Sequence of chain 56.H:
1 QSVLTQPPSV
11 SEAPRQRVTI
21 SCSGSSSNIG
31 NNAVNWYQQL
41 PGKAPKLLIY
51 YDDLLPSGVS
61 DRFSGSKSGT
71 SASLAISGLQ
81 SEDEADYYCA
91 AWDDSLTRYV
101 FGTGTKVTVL

This protein binds this small molecule.
Small molecule (SMILES): CC(=O)N[C@H]1[C@H](O[C@H]2[C@H](O)[C@@H](NC(C)=O)CO[C@@H]2CO)O[C@H](CO)[C@@H](O)[C@@H]1O

Sequence of chain 56.C:
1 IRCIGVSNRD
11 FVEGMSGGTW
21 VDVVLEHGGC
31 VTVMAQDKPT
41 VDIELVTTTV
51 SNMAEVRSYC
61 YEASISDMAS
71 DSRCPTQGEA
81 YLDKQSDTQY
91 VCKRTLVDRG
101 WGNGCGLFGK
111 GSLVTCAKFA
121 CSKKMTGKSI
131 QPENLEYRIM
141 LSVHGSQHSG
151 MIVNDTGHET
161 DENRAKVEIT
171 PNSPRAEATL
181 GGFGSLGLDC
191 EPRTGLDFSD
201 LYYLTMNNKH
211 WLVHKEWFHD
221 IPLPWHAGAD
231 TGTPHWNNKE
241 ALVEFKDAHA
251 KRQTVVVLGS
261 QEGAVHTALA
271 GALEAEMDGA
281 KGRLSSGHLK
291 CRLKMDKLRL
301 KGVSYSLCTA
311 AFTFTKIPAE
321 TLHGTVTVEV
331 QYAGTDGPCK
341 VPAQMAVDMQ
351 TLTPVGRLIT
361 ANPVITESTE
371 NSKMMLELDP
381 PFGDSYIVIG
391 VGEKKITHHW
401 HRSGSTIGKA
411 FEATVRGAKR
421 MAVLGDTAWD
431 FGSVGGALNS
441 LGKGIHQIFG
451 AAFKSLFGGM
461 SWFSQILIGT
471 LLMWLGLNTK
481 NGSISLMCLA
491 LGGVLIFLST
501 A

Binding-site contacts:
Ligand atom C1 contacts residue MET151 of chain 56.C at 3.6 Å (hydrophobic).
Ligand atom C8 contacts residue GLY150 of chain 56.C at 3.8 Å.
Ligand atom O7 contacts residue GLY150 of chain 56.C at 2.8 Å (h-bond).
Ligand atom N2 contacts residue ASN154 of chain 56.C at 3.9 Å.
Ligand atom C7 contacts residue MET151 of chain 56.C at 4.3 Å (hydrophobic).
Ligand atom O7 contacts residue MET151 of chain 56.C at 3.3 Å.
Ligand atom O5 contacts residue MET151 of chain 56.C at 3.8 Å.
Ligand atom C4 contacts residue LEU96 of chain 56.H at 4.3 Å (hydrophobic).
Ligand atom C8 contacts residue ASN154 of chain 56.C at 4.2 Å.
Ligand atom C2 contacts residue ASN154 of chain 56.C at 4.0 Å.
Ligand atom C3 contacts residue SER95 of chain 56.H at 3.2 Å.
Ligand atom O3 contacts residue LEU96 of chain 56.H at 4.1 Å.
Ligand atom C2 contacts residue SER95 of chain 56.H at 3.4 Å.
Ligand atom C3 contacts residue LEU96 of chain 56.H at 4.2 Å (hydrophobic).
Ligand atom C2 contacts residue MET151 of chain 56.C at 4.1 Å (hydrophobic).
Ligand atom O5 contacts residue LEU96 of chain 56.H at 4.5 Å.
Ligand atom O7 contacts residue HIS148 of chain 56.C at 4.0 Å.
Ligand atom C8 contacts residue ASP94 of chain 56.H at 3.5 Å.
Ligand atom O5 contacts residue ASN154 of chain 56.C at 4.0 Å.
Ligand atom N2 contacts residue LEU96 of chain 56.H at 3.6 Å.
Ligand atom C7 contacts residue ASN154 of chain 56.C at 3.4 Å.
Ligand atom C2 contacts residue LEU96 of chain 56.H at 3.6 Å (hydrophobic).
Ligand atom O3 contacts residue SER95 of chain 56.H at 3.2 Å (h-bond).
Ligand atom C1 contacts residue ASN154 of chain 56.C at 3.1 Å.
Ligand atom O7 contacts residue ASN154 of chain 56.C at 2.9 Å (h-bond).
Ligand atom C7 contacts residue SER95 of chain 56.H at 3.5 Å.
Ligand atom C1 contacts residue LEU96 of chain 56.H at 3.9 Å (hydrophobic).
Ligand atom C7 contacts residue GLY150 of chain 56.C at 3.7 Å.
Ligand atom N2 contacts residue SER95 of chain 56.H at 2.6 Å (h-bond).
Ligand atom C8 contacts residue SER95 of chain 56.H at 3.5 Å.
Ligand atom O4 contacts residue LEU96 of chain 56.H at 3.2 Å.
Ligand atom C1 contacts residue SER95 of chain 56.H at 3.6 Å.